A small-molecule ligand and the protein it binds are described below.
Small molecule (SMILES): OC[C@H]1O[C@@](CO)(O[C@H]2O[C@H](CO)[C@@H](O)[C@H](O)[C@H]2O)[C@@H](O)[C@@H]1O

Sequence of chain 1.C:
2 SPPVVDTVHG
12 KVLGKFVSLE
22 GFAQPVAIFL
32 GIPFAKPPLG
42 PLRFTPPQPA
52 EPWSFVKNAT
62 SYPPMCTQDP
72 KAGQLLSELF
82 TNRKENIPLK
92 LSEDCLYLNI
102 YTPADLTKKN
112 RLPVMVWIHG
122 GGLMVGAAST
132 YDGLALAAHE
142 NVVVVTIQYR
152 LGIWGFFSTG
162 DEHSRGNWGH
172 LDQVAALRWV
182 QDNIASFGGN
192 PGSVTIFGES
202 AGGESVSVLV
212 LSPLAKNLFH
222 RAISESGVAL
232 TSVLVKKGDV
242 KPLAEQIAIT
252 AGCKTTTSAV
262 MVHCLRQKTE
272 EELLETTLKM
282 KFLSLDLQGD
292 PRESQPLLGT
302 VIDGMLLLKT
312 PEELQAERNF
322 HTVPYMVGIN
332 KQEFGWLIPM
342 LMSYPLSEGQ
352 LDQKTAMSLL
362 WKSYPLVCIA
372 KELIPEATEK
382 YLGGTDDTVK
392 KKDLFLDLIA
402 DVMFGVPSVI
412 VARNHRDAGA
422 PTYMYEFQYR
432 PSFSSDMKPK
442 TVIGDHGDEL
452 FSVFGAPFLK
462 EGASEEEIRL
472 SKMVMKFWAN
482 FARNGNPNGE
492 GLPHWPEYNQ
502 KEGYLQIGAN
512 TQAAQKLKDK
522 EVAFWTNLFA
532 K

Binding-site contacts:
Ligand atom O5 contacts residue LEU347 of chain 1.C at 3.7 Å.
Ligand atom O3 contacts residue LYS393 of chain 1.C at 3.1 Å.
Ligand atom O3 contacts residue LEU397 of chain 1.C at 3.5 Å.
Ligand atom O2 contacts residue LEU347 of chain 1.C at 4.2 Å.
Ligand atom C6 contacts residue MET341 of chain 1.C at 4.1 Å (hydrophobic).
Ligand atom O1 contacts residue GLY350 of chain 1.C at 3.9 Å.
Ligand atom O2 contacts residue LEU347 of chain 1.C at 4.1 Å.
Ligand atom O5 contacts residue LEU347 of chain 1.C at 3.8 Å.
Ligand atom O2 contacts residue GLY350 of chain 1.C at 3.3 Å.
Ligand atom O1 contacts residue GLU349 of chain 1.C at 4.1 Å.
Ligand atom O6 contacts residue TRP337 of chain 1.C at 3.6 Å.
Ligand atom C2 contacts residue LEU347 of chain 1.C at 4.1 Å (hydrophobic).
Ligand atom C1 contacts residue GLY350 of chain 1.C at 3.5 Å.
Ligand atom C3 contacts residue LYS393 of chain 1.C at 4.0 Å.
Ligand atom O1 contacts residue LEU347 of chain 1.C at 4.4 Å.
Ligand atom O2 contacts residue LYS393 of chain 1.C at 2.9 Å.
Ligand atom O1 contacts residue SER348 of chain 1.C at 2.9 Å (h-bond).
Ligand atom O6 contacts residue MET341 of chain 1.C at 3.7 Å.
Ligand atom C2 contacts residue LEU347 of chain 1.C at 4.0 Å (hydrophobic).
Ligand atom C4 contacts residue TRP337 of chain 1.C at 4.2 Å (hydrophobic).
Ligand atom C5 contacts residue SER348 of chain 1.C at 4.5 Å.
Ligand atom O3 contacts residue GLY336 of chain 1.C at 3.7 Å.
Ligand atom C2 contacts residue GLY350 of chain 1.C at 4.3 Å.
Ligand atom C1 contacts residue LEU347 of chain 1.C at 3.2 Å (hydrophobic).
Ligand atom C6 contacts residue PRO340 of chain 1.C at 4.5 Å (hydrophobic).
Ligand atom C4 contacts residue GLY336 of chain 1.C at 4.0 Å.
Ligand atom C3 contacts residue GLY336 of chain 1.C at 4.3 Å.
Ligand atom O4 contacts residue TRP337 of chain 1.C at 3.2 Å.
Ligand atom C2 contacts residue LYS393 of chain 1.C at 3.7 Å.
Ligand atom C1 contacts residue SER348 of chain 1.C at 3.6 Å.
Ligand atom C6 contacts residue TRP337 of chain 1.C at 3.9 Å (hydrophobic).
Ligand atom O3 contacts residue PRO440 of chain 1.C at 4.3 Å.
Ligand atom C1 contacts residue GLU349 of chain 1.C at 4.2 Å.
Ligand atom C2 contacts residue SER348 of chain 1.C at 4.3 Å.
Ligand atom O4 contacts residue GLY336 of chain 1.C at 2.9 Å (h-bond).
Ligand atom C1 contacts residue GLY350 of chain 1.C at 4.4 Å.
Ligand atom C1 contacts residue LEU347 of chain 1.C at 3.8 Å (hydrophobic).
Ligand atom O5 contacts residue SER348 of chain 1.C at 3.7 Å.
Ligand atom C5 contacts residue TRP337 of chain 1.C at 4.1 Å (hydrophobic).